A small-molecule ligand and the protein it binds are described below.
Small molecule (SMILES): CC(=O)N[C@H]1[C@H](O[C@H]2[C@H](O)[C@@H](NC(C)=O)CO[C@@H]2CO)O[C@H](CO)[C@@H](O)[C@@H]1O

Sequence of chain 1.A:
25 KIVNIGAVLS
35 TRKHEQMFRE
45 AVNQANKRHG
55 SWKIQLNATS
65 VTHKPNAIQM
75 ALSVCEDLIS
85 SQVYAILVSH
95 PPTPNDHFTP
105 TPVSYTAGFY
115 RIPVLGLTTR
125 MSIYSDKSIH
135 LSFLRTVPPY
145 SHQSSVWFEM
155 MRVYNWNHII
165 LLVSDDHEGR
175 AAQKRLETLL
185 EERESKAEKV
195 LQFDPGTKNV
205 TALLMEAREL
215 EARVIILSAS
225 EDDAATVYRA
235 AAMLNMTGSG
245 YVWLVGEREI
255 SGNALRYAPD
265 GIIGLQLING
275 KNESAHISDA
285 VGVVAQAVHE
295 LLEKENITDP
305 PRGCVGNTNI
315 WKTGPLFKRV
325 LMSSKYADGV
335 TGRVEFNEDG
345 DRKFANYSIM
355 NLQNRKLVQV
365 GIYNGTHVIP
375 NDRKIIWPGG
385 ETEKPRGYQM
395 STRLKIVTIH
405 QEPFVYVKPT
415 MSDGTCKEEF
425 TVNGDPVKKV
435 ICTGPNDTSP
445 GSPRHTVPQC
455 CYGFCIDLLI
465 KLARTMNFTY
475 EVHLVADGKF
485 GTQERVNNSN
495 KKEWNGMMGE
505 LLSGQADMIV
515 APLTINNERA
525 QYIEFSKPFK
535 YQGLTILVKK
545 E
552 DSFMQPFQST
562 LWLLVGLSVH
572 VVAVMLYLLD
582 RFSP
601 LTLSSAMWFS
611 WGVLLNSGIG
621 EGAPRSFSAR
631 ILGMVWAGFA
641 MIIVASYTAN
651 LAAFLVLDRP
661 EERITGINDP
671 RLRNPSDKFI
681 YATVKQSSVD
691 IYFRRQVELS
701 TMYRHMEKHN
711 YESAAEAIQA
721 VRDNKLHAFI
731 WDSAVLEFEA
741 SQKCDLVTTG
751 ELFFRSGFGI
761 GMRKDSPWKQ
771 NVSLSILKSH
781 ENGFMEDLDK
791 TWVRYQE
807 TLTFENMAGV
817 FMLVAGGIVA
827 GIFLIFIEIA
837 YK

Sequence of chain 1.B:
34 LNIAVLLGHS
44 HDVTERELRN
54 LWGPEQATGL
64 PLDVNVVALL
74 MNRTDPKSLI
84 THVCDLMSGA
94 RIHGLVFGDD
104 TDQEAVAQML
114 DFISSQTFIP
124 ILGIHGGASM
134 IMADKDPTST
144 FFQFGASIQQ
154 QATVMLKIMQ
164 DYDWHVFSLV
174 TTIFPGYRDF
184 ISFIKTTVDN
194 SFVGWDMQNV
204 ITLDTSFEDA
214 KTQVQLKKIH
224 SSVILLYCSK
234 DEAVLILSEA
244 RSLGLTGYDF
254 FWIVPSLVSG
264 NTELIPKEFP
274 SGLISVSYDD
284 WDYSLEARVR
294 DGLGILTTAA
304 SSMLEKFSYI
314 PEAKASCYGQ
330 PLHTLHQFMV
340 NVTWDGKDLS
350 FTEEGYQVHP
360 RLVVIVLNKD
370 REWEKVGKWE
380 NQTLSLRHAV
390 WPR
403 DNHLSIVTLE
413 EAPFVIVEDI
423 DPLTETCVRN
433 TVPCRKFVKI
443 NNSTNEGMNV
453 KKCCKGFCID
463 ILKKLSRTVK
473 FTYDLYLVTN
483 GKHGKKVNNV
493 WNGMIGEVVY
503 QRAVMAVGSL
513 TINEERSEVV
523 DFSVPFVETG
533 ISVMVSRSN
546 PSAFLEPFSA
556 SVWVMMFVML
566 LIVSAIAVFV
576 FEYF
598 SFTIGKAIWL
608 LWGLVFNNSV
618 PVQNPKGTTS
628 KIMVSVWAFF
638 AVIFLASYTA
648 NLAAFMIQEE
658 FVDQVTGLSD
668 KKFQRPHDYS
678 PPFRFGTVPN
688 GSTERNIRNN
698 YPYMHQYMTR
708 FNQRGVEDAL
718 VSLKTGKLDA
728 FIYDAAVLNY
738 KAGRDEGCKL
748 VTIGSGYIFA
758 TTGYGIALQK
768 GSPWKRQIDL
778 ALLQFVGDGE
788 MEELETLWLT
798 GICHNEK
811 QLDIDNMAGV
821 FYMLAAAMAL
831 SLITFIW

Binding-site contacts:
Ligand atom O6 contacts residue LYS457 of chain 1.B at 4.4 Å.
Ligand atom C4 contacts residue ASN491 of chain 1.A at 4.2 Å.
Ligand atom N2 contacts residue ASN491 of chain 1.A at 3.1 Å (h-bond).
Ligand atom O7 contacts residue ASN491 of chain 1.A at 3.5 Å (h-bond).
Ligand atom C1 contacts residue ASN491 of chain 1.A at 1.4 Å.
Ligand atom C3 contacts residue ASN491 of chain 1.A at 3.8 Å.
Ligand atom C6 contacts residue LYS457 of chain 1.B at 4.5 Å.
Ligand atom C7 contacts residue ASN491 of chain 1.A at 3.3 Å.
Ligand atom C5 contacts residue ASN491 of chain 1.A at 3.6 Å.
Ligand atom O5 contacts residue ASN491 of chain 1.A at 2.3 Å (h-bond).
Ligand atom C8 contacts residue ASN491 of chain 1.A at 4.1 Å.
Ligand atom O6 contacts residue ASN491 of chain 1.A at 4.2 Å.
Ligand atom C2 contacts residue ASN491 of chain 1.A at 2.5 Å.